Sequence of chain 1.A:
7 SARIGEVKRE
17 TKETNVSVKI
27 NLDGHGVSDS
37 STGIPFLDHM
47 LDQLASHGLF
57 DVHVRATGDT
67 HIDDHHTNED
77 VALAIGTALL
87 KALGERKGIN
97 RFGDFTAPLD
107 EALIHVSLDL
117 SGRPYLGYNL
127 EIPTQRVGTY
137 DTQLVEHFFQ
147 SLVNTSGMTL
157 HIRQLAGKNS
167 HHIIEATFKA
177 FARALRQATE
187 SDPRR

Sequence of chain 8.A:
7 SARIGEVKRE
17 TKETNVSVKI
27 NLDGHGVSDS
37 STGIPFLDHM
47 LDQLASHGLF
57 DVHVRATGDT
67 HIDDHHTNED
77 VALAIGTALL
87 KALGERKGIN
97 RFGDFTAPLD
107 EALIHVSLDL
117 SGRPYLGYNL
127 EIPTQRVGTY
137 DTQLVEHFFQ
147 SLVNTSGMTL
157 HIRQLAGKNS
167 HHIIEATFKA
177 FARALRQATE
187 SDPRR

A small-molecule ligand and the protein it binds are described below.
Small molecule (SMILES): c1nnc[nH]1

Sequence of chain 21.A:
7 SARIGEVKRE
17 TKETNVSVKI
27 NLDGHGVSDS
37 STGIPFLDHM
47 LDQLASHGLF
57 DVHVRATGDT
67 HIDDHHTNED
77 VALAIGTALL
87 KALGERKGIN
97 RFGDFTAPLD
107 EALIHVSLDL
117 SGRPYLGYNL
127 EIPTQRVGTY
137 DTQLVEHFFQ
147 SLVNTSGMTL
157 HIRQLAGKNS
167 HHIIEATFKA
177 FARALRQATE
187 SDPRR

Binding-site contacts:
Ligand atom C5 contacts residue MN1 of chain 21.B at 3.2 Å.
Ligand atom N2 contacts residue MN1 of chain 21.B at 3.2 Å.
Ligand atom N1 contacts residue MN1 of chain 21.B at 2.3 Å.
Ligand atom N2 contacts residue MN1 of chain 21.C at 4.4 Å.
Ligand atom C3 contacts residue GLU75 of chain 21.A at 3.8 Å.
Ligand atom N4 contacts residue MN1 of chain 21.B at 4.4 Å.
Ligand atom N1 contacts residue LEU105 of chain 1.A at 4.2 Å.
Ligand atom N2 contacts residue LEU105 of chain 1.A at 4.0 Å.
Ligand atom C5 contacts residue LEU105 of chain 1.A at 4.5 Å (hydrophobic).
Ligand atom N2 contacts residue HIS72 of chain 21.A at 4.1 Å.
Ligand atom C5 contacts residue MN1 of chain 21.C at 3.2 Å.
Ligand atom N1 contacts residue HIS167 of chain 1.A at 3.2 Å (h-bond).
Ligand atom N1 contacts residue GLU171 of chain 1.A at 3.1 Å (salt-bridge).
Ligand atom N1 contacts residue HIS71 of chain 21.A at 4.5 Å.
Ligand atom N2 contacts residue GLU171 of chain 1.A at 3.6 Å.
Ligand atom N4 contacts residue HIS71 of chain 21.A at 3.1 Å (h-bond).
Ligand atom N4 contacts residue LEU105 of chain 1.A at 4.1 Å.
Ligand atom N1 contacts residue HIS72 of chain 21.A at 3.2 Å (h-bond).
Ligand atom N4 contacts residue HIS72 of chain 21.A at 4.4 Å.
Ligand atom C5 contacts residue HIS71 of chain 21.A at 3.1 Å.
Ligand atom N4 contacts residue MN1 of chain 21.C at 2.2 Å.
Ligand atom C3 contacts residue MN1 of chain 21.C at 3.2 Å.
Ligand atom C5 contacts residue HIS72 of chain 21.A at 3.7 Å.
Ligand atom C3 contacts residue HIS71 of chain 21.A at 4.4 Å.
Ligand atom C3 contacts residue HIS168 of chain 1.A at 4.2 Å.
Ligand atom N1 contacts residue MN1 of chain 21.C at 4.4 Å.
Ligand atom C5 contacts residue GLU171 of chain 1.A at 4.1 Å.
Ligand atom C5 contacts residue GLU75 of chain 21.A at 4.2 Å.
Ligand atom C3 contacts residue LEU105 of chain 1.A at 3.8 Å (hydrophobic).
Ligand atom C5 contacts residue HIS167 of chain 1.A at 3.4 Å.
Ligand atom N4 contacts residue GLU75 of chain 21.A at 3.3 Å (salt-bridge).
Ligand atom C3 contacts residue MN1 of chain 21.B at 4.4 Å.
Ligand atom N4 contacts residue HIS168 of chain 1.A at 3.4 Å (h-bond).
Ligand atom C5 contacts residue HIS168 of chain 1.A at 3.8 Å.
Ligand atom C3 contacts residue ARG119 of chain 8.A at 4.5 Å.